The small molecule below binds the protein below.
Small molecule (SMILES): CC(=O)N[C@@H]1[C@@H](O)[C@H](O)[C@@H](CO)O[C@H]1O

Binding-site contacts:
Ligand atom C2 contacts residue ASN27 of chain 1.A at 2.2 Å.
Ligand atom O5 contacts residue ASN27 of chain 1.A at 2.2 Å (h-bond).
Ligand atom C1 contacts residue GLN19 of chain 1.A at 4.2 Å.
Ligand atom O5 contacts residue GLN19 of chain 1.A at 4.0 Å.
Ligand atom C4 contacts residue ASN27 of chain 1.A at 4.2 Å.
Ligand atom C7 contacts residue ASN27 of chain 1.A at 3.6 Å.
Ligand atom C1 contacts residue ASN27 of chain 1.A at 1.4 Å.
Ligand atom C5 contacts residue ASN27 of chain 1.A at 3.5 Å.
Ligand atom N2 contacts residue ASN27 of chain 1.A at 2.8 Å (h-bond).
Ligand atom O7 contacts residue ASN27 of chain 1.A at 3.6 Å.
Ligand atom O3 contacts residue ASN27 of chain 1.A at 4.5 Å.
Ligand atom C3 contacts residue ASN27 of chain 1.A at 3.6 Å.

Sequence of chain 1.A:
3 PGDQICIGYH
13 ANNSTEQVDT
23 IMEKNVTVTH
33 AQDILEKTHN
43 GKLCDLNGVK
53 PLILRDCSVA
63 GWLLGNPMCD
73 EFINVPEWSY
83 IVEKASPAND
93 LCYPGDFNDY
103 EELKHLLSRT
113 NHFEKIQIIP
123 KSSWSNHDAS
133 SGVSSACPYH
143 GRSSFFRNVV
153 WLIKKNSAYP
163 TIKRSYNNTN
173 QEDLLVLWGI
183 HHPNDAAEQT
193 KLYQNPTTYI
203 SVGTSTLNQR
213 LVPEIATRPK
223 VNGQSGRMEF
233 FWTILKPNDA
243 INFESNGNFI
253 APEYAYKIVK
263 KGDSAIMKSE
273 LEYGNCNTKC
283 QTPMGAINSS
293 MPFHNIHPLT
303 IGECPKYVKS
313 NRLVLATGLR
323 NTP